This protein binds this small molecule.
Small molecule (SMILES): CC(=O)N[C@@H]1[C@@H](O)[C@H](O)[C@@H](CO)O[C@H]1O

Sequence of chain 1.C:
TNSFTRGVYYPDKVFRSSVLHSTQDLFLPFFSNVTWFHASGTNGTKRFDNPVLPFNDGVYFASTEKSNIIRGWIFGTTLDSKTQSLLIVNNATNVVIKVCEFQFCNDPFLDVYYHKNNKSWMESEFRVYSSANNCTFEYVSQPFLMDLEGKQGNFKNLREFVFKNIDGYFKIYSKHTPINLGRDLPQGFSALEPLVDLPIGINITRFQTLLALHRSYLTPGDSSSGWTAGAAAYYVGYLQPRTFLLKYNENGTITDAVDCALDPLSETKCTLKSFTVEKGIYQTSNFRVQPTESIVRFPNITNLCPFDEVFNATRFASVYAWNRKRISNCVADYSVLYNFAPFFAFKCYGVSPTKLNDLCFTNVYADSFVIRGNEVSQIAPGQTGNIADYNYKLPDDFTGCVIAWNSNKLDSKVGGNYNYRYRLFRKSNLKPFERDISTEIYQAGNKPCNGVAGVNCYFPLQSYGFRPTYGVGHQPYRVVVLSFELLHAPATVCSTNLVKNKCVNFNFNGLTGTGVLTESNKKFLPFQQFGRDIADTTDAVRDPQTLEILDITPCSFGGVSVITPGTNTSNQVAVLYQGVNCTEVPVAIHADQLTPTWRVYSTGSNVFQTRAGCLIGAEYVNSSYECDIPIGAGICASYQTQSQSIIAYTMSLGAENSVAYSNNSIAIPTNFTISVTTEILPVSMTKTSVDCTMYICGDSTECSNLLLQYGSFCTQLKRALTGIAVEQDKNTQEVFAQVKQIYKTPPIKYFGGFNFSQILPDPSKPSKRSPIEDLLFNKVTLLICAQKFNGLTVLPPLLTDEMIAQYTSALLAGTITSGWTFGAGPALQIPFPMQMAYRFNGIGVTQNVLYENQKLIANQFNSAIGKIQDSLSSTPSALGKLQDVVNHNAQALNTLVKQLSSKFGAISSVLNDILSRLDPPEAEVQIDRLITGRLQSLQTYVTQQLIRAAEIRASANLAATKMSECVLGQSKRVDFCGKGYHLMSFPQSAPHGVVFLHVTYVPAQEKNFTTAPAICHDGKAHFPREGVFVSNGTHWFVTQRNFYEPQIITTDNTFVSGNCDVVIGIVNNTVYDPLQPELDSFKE

Binding-site contacts:
Ligand atom C8 contacts residue ASN1074 of chain 1.C at 4.2 Å.
Ligand atom C4 contacts residue ASN1074 of chain 1.C at 4.2 Å.
Ligand atom C4 contacts residue ALA706 of chain 1.C at 4.1 Å (hydrophobic).
Ligand atom N2 contacts residue ASN1074 of chain 1.C at 3.0 Å (h-bond).
Ligand atom C8 contacts residue LYS1073 of chain 1.C at 4.3 Å.
Ligand atom C1 contacts residue ASN1074 of chain 1.C at 1.5 Å.
Ligand atom O4 contacts residue ALA706 of chain 1.C at 3.4 Å.
Ligand atom O7 contacts residue ASN1074 of chain 1.C at 3.1 Å (h-bond).
Ligand atom O5 contacts residue ASN1074 of chain 1.C at 2.4 Å (h-bond).
Ligand atom C2 contacts residue ASN1074 of chain 1.C at 2.5 Å.
Ligand atom C5 contacts residue ASN1074 of chain 1.C at 3.7 Å.
Ligand atom C8 contacts residue GLU1072 of chain 1.C at 3.5 Å.
Ligand atom C3 contacts residue ALA706 of chain 1.C at 4.3 Å (hydrophobic).
Ligand atom C7 contacts residue ASN1074 of chain 1.C at 3.3 Å.
Ligand atom C3 contacts residue ASN1074 of chain 1.C at 3.9 Å.
Ligand atom C5 contacts residue ALA706 of chain 1.C at 4.0 Å (hydrophobic).